Binding-site contacts:
Ligand atom N2 contacts residue TYR90 of chain 9.C at 4.5 Å.
Ligand atom O5 contacts residue THR120 of chain 9.C at 3.4 Å (h-bond).
Ligand atom O6 contacts residue ASN118 of chain 9.C at 4.1 Å.
Ligand atom C1 contacts residue ASN118 of chain 9.C at 1.4 Å.
Ligand atom C6 contacts residue THR89 of chain 9.C at 4.2 Å.
Ligand atom O6 contacts residue THR89 of chain 9.C at 3.5 Å.
Ligand atom C5 contacts residue THR120 of chain 9.C at 4.0 Å.
Ligand atom N2 contacts residue ASN118 of chain 9.C at 2.9 Å (h-bond).
Ligand atom C3 contacts residue ASN118 of chain 9.C at 3.8 Å.
Ligand atom C5 contacts residue ASN118 of chain 9.C at 3.7 Å.
Ligand atom O6 contacts residue THR120 of chain 9.C at 3.1 Å (h-bond).
Ligand atom C8 contacts residue ASN118 of chain 9.C at 3.9 Å.
Ligand atom C1 contacts residue THR89 of chain 9.C at 3.9 Å.
Ligand atom O5 contacts residue ASN118 of chain 9.C at 2.4 Å (h-bond).
Ligand atom C4 contacts residue ASN118 of chain 9.C at 4.2 Å.
Ligand atom O5 contacts residue THR89 of chain 9.C at 3.8 Å.
Ligand atom C8 contacts residue TYR90 of chain 9.C at 3.9 Å (hydrophobic).
Ligand atom C7 contacts residue ASN118 of chain 9.C at 3.6 Å.
Ligand atom C1 contacts residue SER66 of chain 9.C at 4.2 Å.
Ligand atom C6 contacts residue THR120 of chain 9.C at 3.4 Å.
Ligand atom O5 contacts residue PHE119 of chain 9.C at 4.2 Å.
Ligand atom C7 contacts residue TYR90 of chain 9.C at 3.8 Å (hydrophobic).
Ligand atom C2 contacts residue ASN118 of chain 9.C at 2.4 Å.
Ligand atom C6 contacts residue PHE119 of chain 9.C at 4.1 Å (hydrophobic).
Ligand atom C2 contacts residue SER66 of chain 9.C at 4.4 Å.
Ligand atom O7 contacts residue ASN118 of chain 9.C at 4.5 Å.
Ligand atom O6 contacts residue PHE119 of chain 9.C at 2.8 Å (h-bond).
Ligand atom C5 contacts residue THR89 of chain 9.C at 4.1 Å.
Ligand atom O7 contacts residue TYR90 of chain 9.C at 3.7 Å.

The small molecule below binds the protein below.
Small molecule (SMILES): CC(=O)N[C@@H]1[C@@H](O)[C@H](O)[C@@H](CO)O[C@H]1O

Sequence of chain 9.C:
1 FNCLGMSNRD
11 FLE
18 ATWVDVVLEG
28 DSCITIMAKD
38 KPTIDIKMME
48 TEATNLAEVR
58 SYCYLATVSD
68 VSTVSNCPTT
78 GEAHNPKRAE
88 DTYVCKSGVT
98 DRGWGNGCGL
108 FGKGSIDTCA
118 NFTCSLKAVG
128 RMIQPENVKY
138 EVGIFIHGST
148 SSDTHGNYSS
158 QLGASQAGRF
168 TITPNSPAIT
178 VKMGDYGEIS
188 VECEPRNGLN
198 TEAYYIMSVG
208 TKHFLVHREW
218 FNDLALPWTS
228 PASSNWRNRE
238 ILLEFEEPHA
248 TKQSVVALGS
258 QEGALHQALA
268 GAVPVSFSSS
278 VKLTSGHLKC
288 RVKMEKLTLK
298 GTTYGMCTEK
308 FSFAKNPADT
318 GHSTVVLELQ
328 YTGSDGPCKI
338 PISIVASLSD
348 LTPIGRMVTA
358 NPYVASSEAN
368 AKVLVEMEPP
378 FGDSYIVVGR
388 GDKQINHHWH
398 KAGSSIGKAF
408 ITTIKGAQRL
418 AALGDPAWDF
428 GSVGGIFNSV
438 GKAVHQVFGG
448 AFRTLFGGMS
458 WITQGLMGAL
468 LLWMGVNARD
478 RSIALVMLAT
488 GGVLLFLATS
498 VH